Sequence of chain 1.A:
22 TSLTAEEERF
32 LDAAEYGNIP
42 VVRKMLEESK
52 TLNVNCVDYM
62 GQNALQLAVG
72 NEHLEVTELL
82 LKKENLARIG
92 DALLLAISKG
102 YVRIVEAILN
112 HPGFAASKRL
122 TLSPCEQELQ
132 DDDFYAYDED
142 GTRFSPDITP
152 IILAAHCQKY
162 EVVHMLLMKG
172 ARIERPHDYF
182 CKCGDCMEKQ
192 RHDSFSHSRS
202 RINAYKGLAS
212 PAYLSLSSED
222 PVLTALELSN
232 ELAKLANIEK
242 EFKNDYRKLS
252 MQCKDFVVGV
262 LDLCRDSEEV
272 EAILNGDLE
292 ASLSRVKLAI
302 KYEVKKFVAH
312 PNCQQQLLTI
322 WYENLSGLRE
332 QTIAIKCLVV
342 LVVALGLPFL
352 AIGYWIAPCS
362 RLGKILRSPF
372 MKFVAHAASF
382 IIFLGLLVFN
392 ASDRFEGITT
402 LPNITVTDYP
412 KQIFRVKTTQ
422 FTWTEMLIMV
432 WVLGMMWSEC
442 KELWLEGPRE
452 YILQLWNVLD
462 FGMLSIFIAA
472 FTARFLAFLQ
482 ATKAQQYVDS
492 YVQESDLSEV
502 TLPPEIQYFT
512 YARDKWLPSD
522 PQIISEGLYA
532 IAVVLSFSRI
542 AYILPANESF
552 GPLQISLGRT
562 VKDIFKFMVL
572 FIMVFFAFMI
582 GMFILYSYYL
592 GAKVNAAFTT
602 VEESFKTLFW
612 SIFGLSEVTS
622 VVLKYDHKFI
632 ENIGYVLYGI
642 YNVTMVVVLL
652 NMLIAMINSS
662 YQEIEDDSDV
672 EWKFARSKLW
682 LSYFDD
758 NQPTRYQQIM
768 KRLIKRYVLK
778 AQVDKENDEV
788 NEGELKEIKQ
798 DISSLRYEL

The protein below binds the small molecule below.
Small molecule (SMILES): CCCCCC(=O)OC[C@@H](CO)OC(=O)CCCCC

Sequence of chain 1.D:
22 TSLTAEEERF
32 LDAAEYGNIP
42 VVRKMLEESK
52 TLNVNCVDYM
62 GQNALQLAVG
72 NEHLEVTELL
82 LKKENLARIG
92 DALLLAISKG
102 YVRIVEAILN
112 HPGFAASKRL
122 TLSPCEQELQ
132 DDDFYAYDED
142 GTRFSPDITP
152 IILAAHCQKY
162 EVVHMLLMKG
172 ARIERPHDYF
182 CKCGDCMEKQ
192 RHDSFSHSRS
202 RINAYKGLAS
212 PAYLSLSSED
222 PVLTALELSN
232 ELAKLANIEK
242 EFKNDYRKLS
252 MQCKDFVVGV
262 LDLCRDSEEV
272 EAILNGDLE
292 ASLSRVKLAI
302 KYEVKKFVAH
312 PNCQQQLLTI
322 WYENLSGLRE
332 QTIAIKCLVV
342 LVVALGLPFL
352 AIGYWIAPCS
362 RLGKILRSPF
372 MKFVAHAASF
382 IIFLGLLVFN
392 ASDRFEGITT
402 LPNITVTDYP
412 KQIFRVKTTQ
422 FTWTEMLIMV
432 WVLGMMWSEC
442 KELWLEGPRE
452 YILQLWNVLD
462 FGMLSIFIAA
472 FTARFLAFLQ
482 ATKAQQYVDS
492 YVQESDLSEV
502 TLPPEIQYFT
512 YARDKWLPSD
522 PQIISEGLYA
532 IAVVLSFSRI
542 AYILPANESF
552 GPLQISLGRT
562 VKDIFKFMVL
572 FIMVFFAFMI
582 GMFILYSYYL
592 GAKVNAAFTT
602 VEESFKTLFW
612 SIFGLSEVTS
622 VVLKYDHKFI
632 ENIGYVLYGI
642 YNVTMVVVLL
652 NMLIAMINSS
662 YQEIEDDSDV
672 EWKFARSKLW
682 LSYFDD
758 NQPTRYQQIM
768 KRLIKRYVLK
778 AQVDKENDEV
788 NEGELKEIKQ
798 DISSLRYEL

Binding-site contacts:
Ligand atom C6 contacts residue PHE606 of chain 1.A at 3.5 Å (hydrophobic).
Ligand atom C9 contacts residue PHE610 of chain 1.A at 3.9 Å (hydrophobic).
Ligand atom C5 contacts residue ASN633 of chain 1.D at 3.5 Å.
Ligand atom O2 contacts residue TRP611 of chain 1.A at 3.4 Å (h-bond).
Ligand atom C12 contacts residue ILE641 of chain 1.D at 4.0 Å (hydrophobic).
Ligand atom C8 contacts residue TRP611 of chain 1.A at 4.3 Å (hydrophobic).
Ligand atom O4 contacts residue GLY640 of chain 1.D at 4.2 Å.
Ligand atom C5 contacts residue LYS607 of chain 1.A at 4.1 Å.
Ligand atom C7 contacts residue PHE606 of chain 1.A at 4.1 Å (hydrophobic).
Ligand atom O3 contacts residue PHE606 of chain 1.A at 3.5 Å.
Ligand atom C14 contacts residue ILE641 of chain 1.D at 3.1 Å (hydrophobic).
Ligand atom C11 contacts residue PHE610 of chain 1.A at 3.5 Å (hydrophobic).
Ligand atom C4 contacts residue ASN633 of chain 1.D at 3.6 Å.
Ligand atom O1 contacts residue LYS607 of chain 1.A at 3.9 Å.
Ligand atom O contacts residue LYS607 of chain 1.A at 3.5 Å (salt-bridge).
Ligand atom C2 contacts residue PHE606 of chain 1.A at 4.4 Å (hydrophobic).
Ligand atom C9 contacts residue TYR636 of chain 1.D at 4.4 Å (hydrophobic).
Ligand atom C7 contacts residue VAL637 of chain 1.D at 4.3 Å (hydrophobic).
Ligand atom O4 contacts residue PHE610 of chain 1.A at 3.1 Å.
Ligand atom C13 contacts residue PHE610 of chain 1.A at 4.4 Å (hydrophobic).
Ligand atom C2 contacts residue VAL637 of chain 1.D at 4.2 Å (hydrophobic).
Ligand atom C4 contacts residue VAL637 of chain 1.D at 4.3 Å (hydrophobic).
Ligand atom C13 contacts residue ILE641 of chain 1.D at 3.9 Å (hydrophobic).
Ligand atom C7 contacts residue TYR636 of chain 1.D at 4.3 Å (hydrophobic).
Ligand atom O4 contacts residue TYR636 of chain 1.D at 4.0 Å.
Ligand atom O4 contacts residue TRP611 of chain 1.A at 4.1 Å.
Ligand atom O2 contacts residue PHE610 of chain 1.A at 3.8 Å.
Ligand atom C8 contacts residue TYR636 of chain 1.D at 3.5 Å (hydrophobic).
Ligand atom C10 contacts residue VAL637 of chain 1.D at 4.4 Å (hydrophobic).
Ligand atom O contacts residue ASN633 of chain 1.D at 3.0 Å (h-bond).
Ligand atom O1 contacts residue TYR636 of chain 1.D at 4.5 Å.